Binding-site contacts:
Ligand atom C3D contacts residue SER146 of chain 1.B at 3.8 Å.
Ligand atom CBC contacts residue MET38 of chain 1.B at 3.5 Å (hydrophobic).
Ligand atom CBC contacts residue LEU151 of chain 1.B at 3.4 Å (hydrophobic).
Ligand atom CGD contacts residue ARG29 of chain 1.B at 3.5 Å.
Ligand atom CHA contacts residue ARG29 of chain 1.B at 3.4 Å.
Ligand atom CAB contacts residue ALA32 of chain 1.B at 3.7 Å (hydrophobic).
Ligand atom CBB contacts residue PHE218 of chain 1.B at 3.4 Å (hydrophobic).
Ligand atom CMB contacts residue PHE211 of chain 1.B at 3.4 Å (hydrophobic).
Ligand atom CHB contacts residue THR139 of chain 1.B at 3.7 Å.
Ligand atom CHA contacts residue SER146 of chain 1.B at 3.7 Å.
Ligand atom O2D contacts residue ARG29 of chain 1.B at 2.7 Å (salt-bridge).
Ligand atom C4A contacts residue GLY143 of chain 1.B at 3.3 Å.
Ligand atom O1D contacts residue ARG29 of chain 1.B at 3.3 Å (salt-bridge).
Ligand atom CHB contacts residue GLY143 of chain 1.B at 3.4 Å.
Ligand atom NC contacts residue GLY143 of chain 1.B at 3.5 Å (h-bond).
Ligand atom CHB contacts residue PHE211 of chain 1.B at 3.7 Å (hydrophobic).
Ligand atom C4D contacts residue ARG29 of chain 1.B at 3.3 Å.
Ligand atom CBA contacts residue TYR138 of chain 1.B at 3.5 Å (hydrophobic).
Ligand atom OC contacts residue GLY143 of chain 1.B at 3.2 Å (h-bond).
Ligand atom O1A contacts residue LYS22 of chain 1.B at 3.3 Å.
Ligand atom C1C contacts residue GLY143 of chain 1.B at 3.6 Å.
Ligand atom CMC contacts residue LEU151 of chain 1.B at 3.3 Å (hydrophobic).
Ligand atom C2C contacts residue LEU151 of chain 1.B at 3.7 Å (hydrophobic).
Ligand atom CGA contacts residue TYR138 of chain 1.B at 3.3 Å (hydrophobic).
Ligand atom C2B contacts residue PHE211 of chain 1.B at 3.4 Å (hydrophobic).
Ligand atom CBC contacts residue GLN42 of chain 1.B at 3.7 Å.
Ligand atom CMC contacts residue MET38 of chain 1.B at 3.6 Å (hydrophobic).
Ligand atom NA contacts residue GLY143 of chain 1.B at 3.5 Å.
Ligand atom C1A contacts residue ARG29 of chain 1.B at 3.5 Å.
Ligand atom O1A contacts residue TYR138 of chain 1.B at 2.5 Å (h-bond).
Ligand atom OB contacts residue GLU33 of chain 1.B at 3.5 Å.
Ligand atom C4C contacts residue GLY147 of chain 1.B at 3.7 Å.
Ligand atom C1B contacts residue PHE211 of chain 1.B at 3.5 Å (hydrophobic).
Ligand atom ND contacts residue ARG29 of chain 1.B at 3.2 Å (salt-bridge).
Ligand atom C1D contacts residue ARG29 of chain 1.B at 3.5 Å.
Ligand atom CMA contacts residue TYR138 of chain 1.B at 3.3 Å (hydrophobic).
Ligand atom O2A contacts residue ARG187 of chain 1.B at 3.5 Å (salt-bridge).
Ligand atom C4D contacts residue SER146 of chain 1.B at 3.5 Å.
Ligand atom CMB contacts residue THR139 of chain 1.B at 3.7 Å.
Ligand atom C3A contacts residue GLY143 of chain 1.B at 3.8 Å.

A protein and the small-molecule ligand that binds it are described below.
Small molecule (SMILES): C=CC1=C(C)/C(=C/c2[nH]c(/C=C3\N=C(/C=C4\NC(=O)C(C)=C4C=C)C(C)=C3CCC(=O)O)c(CCC(=O)O)c2C)NC1=O

Sequence of chain 1.B:
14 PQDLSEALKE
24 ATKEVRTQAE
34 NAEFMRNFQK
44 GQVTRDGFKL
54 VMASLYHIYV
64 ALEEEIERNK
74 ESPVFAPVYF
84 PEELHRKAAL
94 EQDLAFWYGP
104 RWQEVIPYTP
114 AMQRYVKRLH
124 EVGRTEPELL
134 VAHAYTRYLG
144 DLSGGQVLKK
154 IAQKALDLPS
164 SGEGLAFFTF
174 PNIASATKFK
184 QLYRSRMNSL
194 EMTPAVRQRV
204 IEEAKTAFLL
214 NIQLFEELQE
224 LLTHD